The small molecule below binds the protein below.
Small molecule (SMILES): CC(=O)N[C@H]1[C@H](O[C@H]2[C@H](O)[C@@H](NC(C)=O)CO[C@@H]2CO)O[C@H](CO)[C@@H](O[C@@H]2O[C@H](CO)[C@@H](O)[C@H](O[C@H]3O[C@H](CO)[C@@H](O)[C@H](O)[C@@H]3O)[C@@H]2O)[C@@H]1O

Sequence of chain 1.A:
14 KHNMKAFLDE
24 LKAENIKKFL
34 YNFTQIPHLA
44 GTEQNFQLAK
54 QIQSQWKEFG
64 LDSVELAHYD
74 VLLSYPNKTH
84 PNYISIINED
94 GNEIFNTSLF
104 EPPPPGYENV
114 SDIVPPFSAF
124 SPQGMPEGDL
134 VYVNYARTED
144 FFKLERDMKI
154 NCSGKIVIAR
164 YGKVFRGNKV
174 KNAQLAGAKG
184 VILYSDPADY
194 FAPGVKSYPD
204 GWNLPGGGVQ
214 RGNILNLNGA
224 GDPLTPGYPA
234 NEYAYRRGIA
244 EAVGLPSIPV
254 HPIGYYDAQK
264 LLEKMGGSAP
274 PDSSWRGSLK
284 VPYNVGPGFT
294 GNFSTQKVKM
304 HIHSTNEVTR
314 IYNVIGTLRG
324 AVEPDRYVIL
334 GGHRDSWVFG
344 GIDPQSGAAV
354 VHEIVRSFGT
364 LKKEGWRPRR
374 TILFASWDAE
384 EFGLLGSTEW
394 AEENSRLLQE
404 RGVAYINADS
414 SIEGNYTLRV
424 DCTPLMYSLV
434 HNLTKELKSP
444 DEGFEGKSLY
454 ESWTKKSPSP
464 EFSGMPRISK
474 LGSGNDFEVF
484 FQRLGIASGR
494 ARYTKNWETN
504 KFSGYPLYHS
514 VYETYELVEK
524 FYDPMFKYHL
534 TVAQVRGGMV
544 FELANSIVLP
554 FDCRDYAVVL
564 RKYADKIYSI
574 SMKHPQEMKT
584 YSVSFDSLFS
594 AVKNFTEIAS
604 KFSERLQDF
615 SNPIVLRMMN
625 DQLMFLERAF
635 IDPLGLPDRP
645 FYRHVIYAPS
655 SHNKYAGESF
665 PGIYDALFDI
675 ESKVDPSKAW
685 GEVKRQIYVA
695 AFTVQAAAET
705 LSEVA

Binding-site contacts:
Ligand atom C4 contacts residue GLU235 of chain 2.A at 3.5 Å.
Ligand atom O4 contacts residue ARG313 of chain 2.A at 3.8 Å.
Ligand atom O2 contacts residue ARG313 of chain 2.A at 3.4 Å (salt-bridge).
Ligand atom O3 contacts residue GLU235 of chain 2.A at 3.7 Å.
Ligand atom N2 contacts residue ASN597 of chain 1.A at 2.9 Å (h-bond).
Ligand atom C8 contacts residue ALA594 of chain 1.A at 3.8 Å (hydrophobic).
Ligand atom N2 contacts residue SER593 of chain 1.A at 2.9 Å (h-bond).
Ligand atom C8 contacts residue SER590 of chain 1.A at 3.5 Å.
Ligand atom C3 contacts residue ASN597 of chain 1.A at 3.7 Å.
Ligand atom O5 contacts residue HIS71 of chain 2.A at 3.5 Å.
Ligand atom C4 contacts residue ARG313 of chain 2.A at 3.5 Å.
Ligand atom C2 contacts residue SER593 of chain 1.A at 3.7 Å.
Ligand atom C7 contacts residue ASN597 of chain 1.A at 3.8 Å.
Ligand atom O4 contacts residue GLU235 of chain 2.A at 2.5 Å (salt-bridge).
Ligand atom C8 contacts residue TYR236 of chain 2.A at 3.7 Å (hydrophobic).
Ligand atom C6 contacts residue GLU235 of chain 2.A at 4.1 Å.
Ligand atom C3 contacts residue GLU235 of chain 2.A at 3.9 Å.
Ligand atom C2 contacts residue GLN699 of chain 1.A at 3.7 Å.
Ligand atom C7 contacts residue SER593 of chain 1.A at 3.9 Å.
Ligand atom O2 contacts residue GLU235 of chain 2.A at 2.7 Å (salt-bridge).
Ligand atom C5 contacts residue ASN597 of chain 1.A at 3.6 Å.
Ligand atom C1 contacts residue GLN699 of chain 1.A at 3.9 Å.
Ligand atom C7 contacts residue GLN699 of chain 1.A at 3.4 Å.
Ligand atom C1 contacts residue ARG313 of chain 2.A at 4.0 Å.
Ligand atom O2 contacts residue HIS71 of chain 2.A at 2.9 Å (h-bond).
Ligand atom C2 contacts residue ARG313 of chain 2.A at 3.8 Å.
Ligand atom O5 contacts residue ASN597 of chain 1.A at 2.2 Å (h-bond).
Ligand atom C3 contacts residue ARG313 of chain 2.A at 3.8 Å.
Ligand atom C5 contacts residue GLU235 of chain 2.A at 3.7 Å.
Ligand atom C8 contacts residue SER593 of chain 1.A at 3.9 Å.
Ligand atom C1 contacts residue SER593 of chain 1.A at 3.6 Å.
Ligand atom O7 contacts residue GLN699 of chain 1.A at 3.3 Å (h-bond).
Ligand atom O6 contacts residue GLU235 of chain 2.A at 3.5 Å.
Ligand atom N2 contacts residue GLN699 of chain 1.A at 3.5 Å (h-bond).
Ligand atom C2 contacts residue GLU235 of chain 2.A at 3.3 Å.
Ligand atom C1 contacts residue ASN597 of chain 1.A at 1.4 Å.
Ligand atom C3 contacts residue ARG313 of chain 2.A at 3.7 Å.
Ligand atom O3 contacts residue ARG313 of chain 2.A at 3.0 Å (salt-bridge).
Ligand atom C2 contacts residue ASN597 of chain 1.A at 2.4 Å.
Ligand atom C6 contacts residue HIS71 of chain 2.A at 3.9 Å.

Sequence of chain 2.A:
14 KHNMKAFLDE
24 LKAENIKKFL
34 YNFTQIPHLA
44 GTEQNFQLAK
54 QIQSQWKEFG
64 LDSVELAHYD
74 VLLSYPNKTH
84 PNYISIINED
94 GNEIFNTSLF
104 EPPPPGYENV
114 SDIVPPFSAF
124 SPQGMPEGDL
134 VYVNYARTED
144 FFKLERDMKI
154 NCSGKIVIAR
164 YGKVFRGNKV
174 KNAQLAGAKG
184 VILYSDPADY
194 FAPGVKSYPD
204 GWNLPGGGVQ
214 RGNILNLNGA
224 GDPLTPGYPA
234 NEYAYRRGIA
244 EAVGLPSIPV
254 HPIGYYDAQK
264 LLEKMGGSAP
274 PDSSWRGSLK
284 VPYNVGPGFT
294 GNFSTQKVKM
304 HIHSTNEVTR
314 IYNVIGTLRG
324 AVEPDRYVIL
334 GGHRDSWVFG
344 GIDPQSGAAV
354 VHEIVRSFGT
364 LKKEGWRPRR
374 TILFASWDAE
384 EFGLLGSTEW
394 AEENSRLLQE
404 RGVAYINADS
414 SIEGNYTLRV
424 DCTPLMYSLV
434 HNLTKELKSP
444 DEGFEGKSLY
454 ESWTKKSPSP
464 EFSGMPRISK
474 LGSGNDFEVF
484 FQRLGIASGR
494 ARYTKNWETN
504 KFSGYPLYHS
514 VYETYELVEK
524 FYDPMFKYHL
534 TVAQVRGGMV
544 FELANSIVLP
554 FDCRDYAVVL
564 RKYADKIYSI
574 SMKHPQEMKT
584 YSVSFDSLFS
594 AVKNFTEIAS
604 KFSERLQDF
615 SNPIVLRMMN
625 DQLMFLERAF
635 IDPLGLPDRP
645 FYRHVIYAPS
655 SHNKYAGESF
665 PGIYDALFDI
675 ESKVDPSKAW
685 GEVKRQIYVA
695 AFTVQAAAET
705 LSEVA